Binding-site contacts:
Ligand atom O20 contacts residue PRO105 of chain 1.E at 3.7 Å.
Ligand atom C7 contacts residue PHE106 of chain 1.F at 3.8 Å (hydrophobic).
Ligand atom O19 contacts residue LYS218 of chain 1.E at 3.4 Å.
Ligand atom C9 contacts residue SER217 of chain 1.E at 3.5 Å.
Ligand atom C5 contacts residue PRO105 of chain 1.F at 3.8 Å (hydrophobic).
Ligand atom O19 contacts residue GLY219 of chain 1.E at 2.9 Å (h-bond).
Ligand atom C10 contacts residue PRO105 of chain 1.F at 3.9 Å (hydrophobic).
Ligand atom C3 contacts residue LYS218 of chain 1.F at 3.3 Å.
Ligand atom C8 contacts residue SER108 of chain 1.F at 3.8 Å.
Ligand atom O20 contacts residue ILE92 of chain 1.E at 3.5 Å.
Ligand atom N18 contacts residue PRO105 of chain 1.F at 3.2 Å (h-bond).
Ligand atom C14 contacts residue PHE106 of chain 1.E at 3.7 Å (hydrophobic).
Ligand atom O20 contacts residue LYS104 of chain 1.F at 3.5 Å.
Ligand atom C13 contacts residue PRO105 of chain 1.F at 3.2 Å (hydrophobic).
Ligand atom N17 contacts residue PRO105 of chain 1.E at 3.8 Å.
Ligand atom C12 contacts residue PRO105 of chain 1.F at 3.4 Å (hydrophobic).
Ligand atom C9 contacts residue PRO105 of chain 1.F at 3.4 Å (hydrophobic).
Ligand atom S22 contacts residue GLY219 of chain 1.E at 3.8 Å.
Ligand atom N17 contacts residue GLY219 of chain 1.E at 3.8 Å.
Ligand atom C7 contacts residue MET107 of chain 1.F at 3.8 Å (hydrophobic).
Ligand atom O20 contacts residue PRO105 of chain 1.F at 3.6 Å.
Ligand atom C16 contacts residue PRO105 of chain 1.E at 3.3 Å (hydrophobic).
Ligand atom N18 contacts residue SER217 of chain 1.E at 3.7 Å.
Ligand atom C4 contacts residue SER108 of chain 1.E at 3.7 Å.
Ligand atom C1 contacts residue SER108 of chain 1.F at 3.9 Å.
Ligand atom O19 contacts residue ILE92 of chain 1.E at 3.8 Å.
Ligand atom C2 contacts residue LYS218 of chain 1.E at 3.5 Å.
Ligand atom C15 contacts residue LYS218 of chain 1.F at 3.9 Å.
Ligand atom C2 contacts residue PRO105 of chain 1.E at 3.8 Å (hydrophobic).
Ligand atom C14 contacts residue PRO105 of chain 1.E at 3.5 Å (hydrophobic).
Ligand atom C15 contacts residue PRO105 of chain 1.E at 3.4 Å (hydrophobic).
Ligand atom C13 contacts residue LEU239 of chain 1.F at 3.8 Å (hydrophobic).
Ligand atom C12 contacts residue ASN242 of chain 1.F at 3.2 Å.
Ligand atom C4 contacts residue PRO105 of chain 1.E at 3.7 Å (hydrophobic).
Ligand atom C12 contacts residue SER217 of chain 1.E at 3.9 Å.
Ligand atom C11 contacts residue PRO105 of chain 1.F at 3.6 Å (hydrophobic).
Ligand atom C14 contacts residue MET107 of chain 1.E at 3.8 Å (hydrophobic).
Ligand atom N17 contacts residue PRO105 of chain 1.F at 3.6 Å.
Ligand atom C1 contacts residue PRO105 of chain 1.F at 3.6 Å (hydrophobic).
Ligand atom N17 contacts residue LYS218 of chain 1.E at 3.9 Å.

Sequence of chain 1.F:
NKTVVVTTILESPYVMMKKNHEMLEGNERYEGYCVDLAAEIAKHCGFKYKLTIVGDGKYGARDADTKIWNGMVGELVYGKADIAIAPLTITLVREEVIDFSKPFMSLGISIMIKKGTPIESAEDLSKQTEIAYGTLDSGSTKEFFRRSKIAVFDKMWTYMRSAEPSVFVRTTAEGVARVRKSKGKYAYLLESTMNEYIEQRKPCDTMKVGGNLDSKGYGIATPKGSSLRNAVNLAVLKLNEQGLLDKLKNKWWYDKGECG

A small-molecule ligand and the protein it binds are described below.
Small molecule (SMILES): CC(C)Oc1ccc(C2=CC=CN3CCS(=O)(=O)N=C23)cc1

Sequence of chain 1.E:
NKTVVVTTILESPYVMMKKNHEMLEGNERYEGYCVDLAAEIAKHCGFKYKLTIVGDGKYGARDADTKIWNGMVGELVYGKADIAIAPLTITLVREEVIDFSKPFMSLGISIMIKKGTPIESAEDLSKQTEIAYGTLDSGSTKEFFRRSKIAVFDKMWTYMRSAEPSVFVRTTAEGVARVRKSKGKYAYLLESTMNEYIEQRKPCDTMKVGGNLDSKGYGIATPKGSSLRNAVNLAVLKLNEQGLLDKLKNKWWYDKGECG